Sequence of chain 1.E:
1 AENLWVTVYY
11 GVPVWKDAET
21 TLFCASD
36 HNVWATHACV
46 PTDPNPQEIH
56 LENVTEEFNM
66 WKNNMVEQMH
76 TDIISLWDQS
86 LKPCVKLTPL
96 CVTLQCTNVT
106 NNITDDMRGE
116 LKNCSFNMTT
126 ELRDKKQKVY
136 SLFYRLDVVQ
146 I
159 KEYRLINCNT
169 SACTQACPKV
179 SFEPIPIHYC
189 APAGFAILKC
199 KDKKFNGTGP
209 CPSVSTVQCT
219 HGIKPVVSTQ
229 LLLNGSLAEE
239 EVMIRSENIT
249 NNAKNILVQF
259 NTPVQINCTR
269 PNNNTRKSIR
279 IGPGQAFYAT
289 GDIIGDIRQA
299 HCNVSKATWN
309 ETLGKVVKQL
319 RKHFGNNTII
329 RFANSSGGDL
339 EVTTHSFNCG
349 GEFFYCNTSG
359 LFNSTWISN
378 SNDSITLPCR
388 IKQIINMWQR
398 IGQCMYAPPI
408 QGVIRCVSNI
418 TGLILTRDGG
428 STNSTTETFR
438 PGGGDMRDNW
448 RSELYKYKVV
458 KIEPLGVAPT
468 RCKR

Binding-site contacts:
Ligand atom C4 contacts residue ASN265 of chain 1.E at 4.2 Å.
Ligand atom O5 contacts residue ARG412 of chain 1.E at 3.3 Å (salt-bridge).
Ligand atom C3 contacts residue ASN265 of chain 1.E at 3.8 Å.
Ligand atom C2 contacts residue GLN263 of chain 1.E at 4.0 Å.
Ligand atom C8 contacts residue VAL302 of chain 1.E at 3.9 Å (hydrophobic).
Ligand atom C8 contacts residue ASN265 of chain 1.E at 4.4 Å.
Ligand atom O5 contacts residue ASN265 of chain 1.E at 2.3 Å (h-bond).
Ligand atom C1 contacts residue ARG412 of chain 1.E at 3.9 Å.
Ligand atom O7 contacts residue ASN301 of chain 1.E at 3.8 Å.
Ligand atom C5 contacts residue GLN263 of chain 1.E at 4.3 Å.
Ligand atom C1 contacts residue GLN263 of chain 1.E at 4.0 Å.
Ligand atom O6 contacts residue ARG412 of chain 1.E at 3.6 Å.
Ligand atom C4 contacts residue GLN263 of chain 1.E at 4.2 Å.
Ligand atom C6 contacts residue ARG412 of chain 1.E at 4.2 Å.
Ligand atom O4 contacts residue GLN263 of chain 1.E at 4.4 Å.
Ligand atom C5 contacts residue ASN265 of chain 1.E at 3.6 Å.
Ligand atom C7 contacts residue ASN265 of chain 1.E at 3.2 Å.
Ligand atom C1 contacts residue ASN265 of chain 1.E at 1.4 Å.
Ligand atom N2 contacts residue ASN265 of chain 1.E at 2.9 Å (h-bond).
Ligand atom C8 contacts residue SER381 of chain 1.E at 4.3 Å.
Ligand atom C8 contacts residue GLN263 of chain 1.E at 4.1 Å.
Ligand atom C7 contacts residue ASN301 of chain 1.E at 4.4 Å.
Ligand atom O6 contacts residue VAL414 of chain 1.E at 4.2 Å.
Ligand atom C8 contacts residue ASN301 of chain 1.E at 3.9 Å.
Ligand atom O3 contacts residue GLN263 of chain 1.E at 4.2 Å.
Ligand atom N2 contacts residue GLN263 of chain 1.E at 3.9 Å.
Ligand atom O7 contacts residue ASN265 of chain 1.E at 3.0 Å (h-bond).
Ligand atom O5 contacts residue VAL414 of chain 1.E at 4.4 Å.
Ligand atom C3 contacts residue GLN263 of chain 1.E at 3.4 Å.
Ligand atom C8 contacts residue SER303 of chain 1.E at 3.5 Å.
Ligand atom C2 contacts residue ASN265 of chain 1.E at 2.5 Å.

A protein and the small-molecule ligand that binds it are described below.
Small molecule (SMILES): CC(=O)N[C@@H]1[C@@H](O)[C@H](O)[C@@H](CO)O[C@H]1O